A protein and the small-molecule ligand that binds it are described below.
Small molecule (SMILES): CC(=O)N[C@@H]1[C@@H](O)[C@H](O)[C@@H](CO)O[C@H]1O

Binding-site contacts:
Ligand atom C5 contacts residue SER247 of chain 1.B at 4.2 Å.
Ligand atom O5 contacts residue SER247 of chain 1.B at 4.4 Å.
Ligand atom C1 contacts residue LEU246 of chain 1.B at 3.6 Å (hydrophobic).
Ligand atom C6 contacts residue LEU246 of chain 1.B at 4.4 Å (hydrophobic).
Ligand atom C4 contacts residue ASN266 of chain 1.B at 4.2 Å.
Ligand atom C5 contacts residue LEU246 of chain 1.B at 3.5 Å (hydrophobic).
Ligand atom C6 contacts residue ARG216 of chain 1.B at 3.6 Å.
Ligand atom C2 contacts residue LEU246 of chain 1.B at 4.1 Å (hydrophobic).
Ligand atom O5 contacts residue LEU246 of chain 1.B at 4.0 Å.
Ligand atom O4 contacts residue ARG216 of chain 1.B at 3.8 Å.
Ligand atom O4 contacts residue LEU246 of chain 1.B at 4.0 Å.
Ligand atom O5 contacts residue ASN266 of chain 1.B at 2.4 Å (h-bond).
Ligand atom N2 contacts residue LEU246 of chain 1.B at 4.3 Å.
Ligand atom O7 contacts residue ASN266 of chain 1.B at 4.4 Å.
Ligand atom C8 contacts residue ASN266 of chain 1.B at 3.7 Å.
Ligand atom C6 contacts residue SER247 of chain 1.B at 4.4 Å.
Ligand atom C5 contacts residue ASN266 of chain 1.B at 3.6 Å.
Ligand atom N2 contacts residue ASN266 of chain 1.B at 2.8 Å (h-bond).
Ligand atom O6 contacts residue ARG216 of chain 1.B at 3.9 Å.
Ligand atom C4 contacts residue LEU246 of chain 1.B at 4.1 Å (hydrophobic).
Ligand atom C3 contacts residue LEU246 of chain 1.B at 3.7 Å (hydrophobic).
Ligand atom C1 contacts residue ASN266 of chain 1.B at 1.4 Å.
Ligand atom C3 contacts residue ASN266 of chain 1.B at 3.7 Å.
Ligand atom O6 contacts residue LYS248 of chain 1.B at 4.4 Å.
Ligand atom C1 contacts residue LYS248 of chain 1.B at 4.5 Å.
Ligand atom O5 contacts residue LYS248 of chain 1.B at 3.8 Å.
Ligand atom C2 contacts residue ASN266 of chain 1.B at 2.4 Å.
Ligand atom C7 contacts residue ASN266 of chain 1.B at 3.5 Å.
Ligand atom C5 contacts residue ARG216 of chain 1.B at 4.2 Å.

Sequence of chain 1.B:
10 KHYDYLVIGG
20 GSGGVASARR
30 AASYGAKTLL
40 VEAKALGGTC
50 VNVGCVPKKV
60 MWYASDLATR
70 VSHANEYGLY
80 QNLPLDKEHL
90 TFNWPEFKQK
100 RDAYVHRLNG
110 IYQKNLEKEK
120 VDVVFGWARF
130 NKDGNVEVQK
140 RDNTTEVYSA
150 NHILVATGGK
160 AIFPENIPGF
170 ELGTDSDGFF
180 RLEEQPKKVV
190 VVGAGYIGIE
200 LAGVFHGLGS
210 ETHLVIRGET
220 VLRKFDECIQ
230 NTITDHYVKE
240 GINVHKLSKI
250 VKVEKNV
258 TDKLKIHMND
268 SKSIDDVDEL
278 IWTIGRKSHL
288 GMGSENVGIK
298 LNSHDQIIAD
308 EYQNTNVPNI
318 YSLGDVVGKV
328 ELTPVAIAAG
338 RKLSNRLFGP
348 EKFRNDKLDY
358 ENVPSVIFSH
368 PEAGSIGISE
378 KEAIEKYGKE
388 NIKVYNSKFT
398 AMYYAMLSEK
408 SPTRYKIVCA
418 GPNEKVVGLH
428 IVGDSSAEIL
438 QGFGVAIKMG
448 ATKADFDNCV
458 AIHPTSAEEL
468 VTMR